A small-molecule ligand and the protein it binds are described below.
Small molecule (SMILES): CC(C)=CCC/C(C)=C/CC/C(C)=C/CS[P](=O)(O)OP(=O)(O)O

Sequence of chain 1.A:
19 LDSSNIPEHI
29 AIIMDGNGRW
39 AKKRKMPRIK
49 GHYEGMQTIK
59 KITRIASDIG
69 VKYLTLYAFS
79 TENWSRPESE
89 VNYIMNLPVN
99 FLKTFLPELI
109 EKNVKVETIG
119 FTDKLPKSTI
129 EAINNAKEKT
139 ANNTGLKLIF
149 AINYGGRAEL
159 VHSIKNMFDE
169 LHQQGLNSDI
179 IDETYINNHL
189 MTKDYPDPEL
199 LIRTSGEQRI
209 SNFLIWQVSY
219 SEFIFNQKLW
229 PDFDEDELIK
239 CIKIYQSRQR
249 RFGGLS

Binding-site contacts:
Ligand atom C2 contacts residue MET32 of chain 2.A at 3.2 Å (hydrophobic).
Ligand atom O1A contacts residue ASP33 of chain 2.A at 3.2 Å (salt-bridge).
Ligand atom C4 contacts residue ALA76 of chain 2.A at 3.4 Å (hydrophobic).
Ligand atom PA contacts residue MG1 of chain 2.B at 3.3 Å.
Ligand atom PB contacts residue GLY36 of chain 2.A at 3.6 Å.
Ligand atom O2B contacts residue ASP33 of chain 2.A at 2.9 Å (salt-bridge).
Ligand atom PB contacts residue MG1 of chain 2.B at 3.3 Å.
Ligand atom O1A contacts residue ARG84 of chain 2.A at 2.9 Å (salt-bridge).
Ligand atom S1 contacts residue ASN35 of chain 2.A at 3.5 Å (h-bond).
Ligand atom O2B contacts residue ARG37 of chain 2.A at 2.9 Å (salt-bridge).
Ligand atom C15 contacts residue PHE148 of chain 2.A at 3.5 Å (hydrophobic).
Ligand atom O3A contacts residue MG1 of chain 2.B at 3.5 Å.
Ligand atom C4 contacts residue ASN81 of chain 2.A at 3.7 Å.
Ligand atom O3A contacts residue ASN35 of chain 2.A at 3.3 Å (h-bond).
Ligand atom O2A contacts residue ARG46 of chain 2.A at 2.8 Å (salt-bridge).
Ligand atom O1B contacts residue GLY36 of chain 2.A at 3.7 Å.
Ligand atom C7 contacts residue ALA76 of chain 2.A at 3.3 Å (hydrophobic).
Ligand atom S1 contacts residue GLY34 of chain 2.A at 3.5 Å (h-bond).
Ligand atom O2B contacts residue MG1 of chain 2.B at 2.0 Å.
Ligand atom C14 contacts residue PHE99 of chain 2.A at 3.7 Å (hydrophobic).
Ligand atom O3B contacts residue ARG37 of chain 2.A at 2.7 Å (salt-bridge).
Ligand atom C10 contacts residue ILE57 of chain 2.A at 3.7 Å (hydrophobic).
Ligand atom C9 contacts residue HIS50 of chain 2.A at 3.4 Å.
Ligand atom S1 contacts residue MET32 of chain 2.A at 3.4 Å (h-bond).
Ligand atom O2A contacts residue ARG84 of chain 2.A at 2.8 Å (salt-bridge).
Ligand atom C5 contacts residue ALA76 of chain 2.A at 3.3 Å (hydrophobic).
Ligand atom O3A contacts residue GLY34 of chain 2.A at 3.5 Å (h-bond).
Ligand atom PB contacts residue ARG37 of chain 2.A at 3.6 Å.
Ligand atom C6 contacts residue ALA76 of chain 2.A at 3.5 Å (hydrophobic).
Ligand atom C3 contacts residue ALA76 of chain 2.A at 3.7 Å (hydrophobic).
Ligand atom C9 contacts residue ASN35 of chain 2.A at 3.5 Å.
Ligand atom O1B contacts residue ARG46 of chain 2.A at 2.9 Å (salt-bridge).
Ligand atom S1 contacts residue ASP33 of chain 2.A at 3.8 Å.
Ligand atom O2A contacts residue HIS50 of chain 2.A at 3.2 Å.
Ligand atom C1 contacts residue MET32 of chain 2.A at 3.5 Å (hydrophobic).
Ligand atom O1A contacts residue MG1 of chain 2.B at 2.0 Å.
Ligand atom O3B contacts residue GLY36 of chain 2.A at 3.3 Å (h-bond).
Ligand atom O3A contacts residue GLY36 of chain 2.A at 3.0 Å (h-bond).
Ligand atom O3B contacts residue GLY34 of chain 2.A at 3.2 Å.
Ligand atom C15 contacts residue ALA76 of chain 2.A at 3.6 Å (hydrophobic).

Sequence of chain 2.A:
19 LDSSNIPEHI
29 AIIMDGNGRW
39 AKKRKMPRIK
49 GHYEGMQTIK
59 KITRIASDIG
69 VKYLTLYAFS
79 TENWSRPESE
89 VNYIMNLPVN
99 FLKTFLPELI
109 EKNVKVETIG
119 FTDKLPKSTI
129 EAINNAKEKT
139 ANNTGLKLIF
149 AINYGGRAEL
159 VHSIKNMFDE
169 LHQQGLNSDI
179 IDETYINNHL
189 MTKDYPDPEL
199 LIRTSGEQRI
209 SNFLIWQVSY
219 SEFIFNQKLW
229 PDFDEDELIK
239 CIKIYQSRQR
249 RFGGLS